Sequence of chain 1.C:
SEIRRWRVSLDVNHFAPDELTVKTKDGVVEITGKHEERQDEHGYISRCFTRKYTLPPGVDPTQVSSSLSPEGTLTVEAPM

This small molecule binds to this protein.
Small molecule (SMILES): CC[C@H](C)[C@H](N)C(=O)N[C@H](C(=O)N[C@H](C(=O)N1CCC[C@H]1C(=O)N[C@H](C(=O)N[C@H](C(=O)N[C@@H](C)C=O)[C@@H](C)O)C(C)C)[C@@H](C)CC)[C@@H](C)O

Binding-site contacts:
Ligand atom CG2 contacts residue SER72 of chain 1.C at 3.5 Å.
Ligand atom CG2 contacts residue VAL70 of chain 1.C at 3.7 Å (hydrophobic).
Ligand atom N contacts residue LEU74 of chain 1.C at 3.2 Å (h-bond).
Ligand atom O contacts residue LEU74 of chain 1.C at 2.8 Å (h-bond).
Ligand atom CG2 contacts residue SER73 of chain 1.C at 3.7 Å.
Ligand atom CA contacts residue THR30 of chain 1.C at 3.6 Å.
Ligand atom N contacts residue SER73 of chain 1.C at 4.0 Å.
Ligand atom CG2 contacts residue LEU74 of chain 1.C at 3.5 Å (hydrophobic).
Ligand atom OG1 contacts residue VAL28 of chain 1.C at 3.9 Å.
Ligand atom CG1 contacts residue VAL28 of chain 1.C at 3.7 Å (hydrophobic).
Ligand atom CG2 contacts residue SER72 of chain 1.C at 3.9 Å.
Ligand atom O contacts residue SER73 of chain 1.C at 3.5 Å.
Ligand atom CB contacts residue THR30 of chain 1.C at 3.4 Å.
Ligand atom CG2 contacts residue SER72 of chain 1.C at 3.4 Å.
Ligand atom O contacts residue SER72 of chain 1.C at 3.0 Å (h-bond).
Ligand atom CG1 contacts residue LEU74 of chain 1.C at 3.8 Å (hydrophobic).
Ligand atom O contacts residue THR30 of chain 1.C at 3.1 Å (h-bond).
Ligand atom CG2 contacts residue SER71 of chain 1.C at 3.9 Å.
Ligand atom O contacts residue VAL28 of chain 1.C at 3.9 Å.
Ligand atom CG2 contacts residue SER73 of chain 1.C at 3.5 Å.
Ligand atom CG2 contacts residue LEU80 of chain 1.C at 3.9 Å (hydrophobic).
Ligand atom O contacts residue THR30 of chain 1.C at 3.5 Å (h-bond).
Ligand atom CB contacts residue VAL70 of chain 1.C at 3.9 Å (hydrophobic).
Ligand atom CA contacts residue SER72 of chain 1.C at 4.0 Å.
Ligand atom N contacts residue SER72 of chain 1.C at 3.2 Å (h-bond).
Ligand atom CG1 contacts residue THR30 of chain 1.C at 3.9 Å.
Ligand atom C contacts residue SER72 of chain 1.C at 3.9 Å.
Ligand atom C contacts residue LEU74 of chain 1.C at 3.9 Å (hydrophobic).
Ligand atom CA contacts residue SER72 of chain 1.C at 3.7 Å.
Ligand atom CB contacts residue LEU74 of chain 1.C at 3.4 Å (hydrophobic).
Ligand atom C contacts residue SER72 of chain 1.C at 3.6 Å.
Ligand atom O contacts residue LYS31 of chain 1.C at 3.1 Å.
Ligand atom CA contacts residue LEU74 of chain 1.C at 3.6 Å (hydrophobic).
Ligand atom O contacts residue VAL28 of chain 1.C at 3.8 Å.
Ligand atom N contacts residue VAL28 of chain 1.C at 3.2 Å (h-bond).
Ligand atom C contacts residue VAL28 of chain 1.C at 3.9 Å (hydrophobic).
Ligand atom CA contacts residue VAL28 of chain 1.C at 3.5 Å (hydrophobic).
Ligand atom O contacts residue LYS29 of chain 1.C at 3.2 Å.
Ligand atom CD1 contacts residue VAL28 of chain 1.C at 3.6 Å (hydrophobic).
Ligand atom C contacts residue THR30 of chain 1.C at 3.8 Å.